This small molecule binds to this protein.
Small molecule (SMILES): CC(=O)N[C@@H]1[C@@H](O)[C@H](O)[C@@H](CO)O[C@H]1O

Binding-site contacts:
Ligand atom O7 contacts residue PRO254 of chain 1.A at 4.1 Å.
Ligand atom C7 contacts residue PRO254 of chain 1.A at 4.4 Å (hydrophobic).
Ligand atom O6 contacts residue THR294 of chain 1.A at 3.3 Å.
Ligand atom C1 contacts residue THR294 of chain 1.A at 3.8 Å.
Ligand atom O5 contacts residue ASN283 of chain 1.A at 2.3 Å (h-bond).
Ligand atom O5 contacts residue THR294 of chain 1.A at 3.1 Å.
Ligand atom C4 contacts residue ASN283 of chain 1.A at 4.2 Å.
Ligand atom C5 contacts residue ASN283 of chain 1.A at 3.6 Å.
Ligand atom C3 contacts residue ASN283 of chain 1.A at 3.9 Å.
Ligand atom C6 contacts residue GLY295 of chain 1.A at 4.5 Å.
Ligand atom C7 contacts residue ASN283 of chain 1.A at 3.3 Å.
Ligand atom C2 contacts residue ASN283 of chain 1.A at 2.6 Å.
Ligand atom C8 contacts residue ASN283 of chain 1.A at 4.3 Å.
Ligand atom C8 contacts residue SER279 of chain 1.A at 4.3 Å.
Ligand atom O6 contacts residue GLY295 of chain 1.A at 3.9 Å.
Ligand atom C8 contacts residue PRO254 of chain 1.A at 4.0 Å (hydrophobic).
Ligand atom C1 contacts residue SER279 of chain 1.A at 4.5 Å.
Ligand atom N2 contacts residue ASN283 of chain 1.A at 2.7 Å (h-bond).
Ligand atom C5 contacts residue THR294 of chain 1.A at 4.2 Å.
Ligand atom O5 contacts residue HIS293 of chain 1.A at 3.7 Å.
Ligand atom C1 contacts residue ASN283 of chain 1.A at 1.4 Å.
Ligand atom O7 contacts residue ASN283 of chain 1.A at 3.6 Å (h-bond).
Ligand atom C6 contacts residue THR294 of chain 1.A at 4.2 Å.
Ligand atom C1 contacts residue HIS293 of chain 1.A at 3.5 Å.
Ligand atom O6 contacts residue ASP280 of chain 1.A at 3.2 Å (salt-bridge).

Sequence of chain 1.A:
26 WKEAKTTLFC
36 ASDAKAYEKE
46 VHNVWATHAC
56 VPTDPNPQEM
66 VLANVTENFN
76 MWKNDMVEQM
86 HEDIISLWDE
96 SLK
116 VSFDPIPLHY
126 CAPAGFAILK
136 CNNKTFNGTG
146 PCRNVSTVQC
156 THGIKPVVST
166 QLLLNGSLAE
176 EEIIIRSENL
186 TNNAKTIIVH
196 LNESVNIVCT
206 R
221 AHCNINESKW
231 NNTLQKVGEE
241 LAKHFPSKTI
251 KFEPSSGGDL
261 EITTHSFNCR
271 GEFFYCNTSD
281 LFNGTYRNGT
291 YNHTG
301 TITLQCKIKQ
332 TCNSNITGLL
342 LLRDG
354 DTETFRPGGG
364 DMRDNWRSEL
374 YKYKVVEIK